Sequence of chain 8.B:
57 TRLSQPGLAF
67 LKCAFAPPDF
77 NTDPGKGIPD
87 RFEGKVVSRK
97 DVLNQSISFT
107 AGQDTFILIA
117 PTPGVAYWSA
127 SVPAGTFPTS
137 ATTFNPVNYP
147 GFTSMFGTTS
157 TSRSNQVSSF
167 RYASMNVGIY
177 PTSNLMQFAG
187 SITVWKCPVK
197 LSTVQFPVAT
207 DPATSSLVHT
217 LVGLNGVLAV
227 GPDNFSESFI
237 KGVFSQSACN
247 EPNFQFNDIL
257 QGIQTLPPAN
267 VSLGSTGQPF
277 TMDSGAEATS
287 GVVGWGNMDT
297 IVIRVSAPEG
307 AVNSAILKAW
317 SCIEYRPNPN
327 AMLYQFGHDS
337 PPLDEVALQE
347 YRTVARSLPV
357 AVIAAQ

This small molecule binds to this protein.
Small molecule (SMILES): CC(C)[C@H](NC(=O)[C@H](CCCN=C(N)N)NC(=O)[C@@H](N)CCC(=O)O)C(=O)N[C@H](C=O)CCCCN

Binding-site contacts:
Ligand atom CG2 contacts residue PHE76 of chain 8.B at 3.8 Å (hydrophobic).